Sequence of chain 1.C:
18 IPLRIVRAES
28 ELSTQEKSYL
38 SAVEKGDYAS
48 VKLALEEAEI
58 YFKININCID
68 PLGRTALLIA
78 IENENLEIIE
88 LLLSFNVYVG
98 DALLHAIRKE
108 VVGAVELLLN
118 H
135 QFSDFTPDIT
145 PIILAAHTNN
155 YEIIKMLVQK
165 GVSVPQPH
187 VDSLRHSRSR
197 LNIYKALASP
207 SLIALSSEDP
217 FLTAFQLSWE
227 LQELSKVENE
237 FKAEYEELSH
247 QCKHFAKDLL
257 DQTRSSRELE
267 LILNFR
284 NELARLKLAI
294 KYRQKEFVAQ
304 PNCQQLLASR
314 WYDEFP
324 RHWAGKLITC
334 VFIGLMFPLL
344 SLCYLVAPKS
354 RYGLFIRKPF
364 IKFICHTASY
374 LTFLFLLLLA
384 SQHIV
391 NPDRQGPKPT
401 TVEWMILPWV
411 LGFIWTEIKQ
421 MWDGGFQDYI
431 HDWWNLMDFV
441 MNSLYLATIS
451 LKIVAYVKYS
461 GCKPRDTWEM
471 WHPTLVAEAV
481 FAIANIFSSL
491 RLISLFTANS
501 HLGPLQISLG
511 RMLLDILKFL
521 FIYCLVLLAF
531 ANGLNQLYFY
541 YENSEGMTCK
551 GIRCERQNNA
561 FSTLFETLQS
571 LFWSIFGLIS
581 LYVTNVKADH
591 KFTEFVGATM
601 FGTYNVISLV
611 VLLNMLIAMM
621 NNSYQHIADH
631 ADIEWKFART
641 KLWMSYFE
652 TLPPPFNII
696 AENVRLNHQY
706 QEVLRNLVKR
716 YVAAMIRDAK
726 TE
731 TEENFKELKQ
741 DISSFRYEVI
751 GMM

Sequence of chain 1.D:
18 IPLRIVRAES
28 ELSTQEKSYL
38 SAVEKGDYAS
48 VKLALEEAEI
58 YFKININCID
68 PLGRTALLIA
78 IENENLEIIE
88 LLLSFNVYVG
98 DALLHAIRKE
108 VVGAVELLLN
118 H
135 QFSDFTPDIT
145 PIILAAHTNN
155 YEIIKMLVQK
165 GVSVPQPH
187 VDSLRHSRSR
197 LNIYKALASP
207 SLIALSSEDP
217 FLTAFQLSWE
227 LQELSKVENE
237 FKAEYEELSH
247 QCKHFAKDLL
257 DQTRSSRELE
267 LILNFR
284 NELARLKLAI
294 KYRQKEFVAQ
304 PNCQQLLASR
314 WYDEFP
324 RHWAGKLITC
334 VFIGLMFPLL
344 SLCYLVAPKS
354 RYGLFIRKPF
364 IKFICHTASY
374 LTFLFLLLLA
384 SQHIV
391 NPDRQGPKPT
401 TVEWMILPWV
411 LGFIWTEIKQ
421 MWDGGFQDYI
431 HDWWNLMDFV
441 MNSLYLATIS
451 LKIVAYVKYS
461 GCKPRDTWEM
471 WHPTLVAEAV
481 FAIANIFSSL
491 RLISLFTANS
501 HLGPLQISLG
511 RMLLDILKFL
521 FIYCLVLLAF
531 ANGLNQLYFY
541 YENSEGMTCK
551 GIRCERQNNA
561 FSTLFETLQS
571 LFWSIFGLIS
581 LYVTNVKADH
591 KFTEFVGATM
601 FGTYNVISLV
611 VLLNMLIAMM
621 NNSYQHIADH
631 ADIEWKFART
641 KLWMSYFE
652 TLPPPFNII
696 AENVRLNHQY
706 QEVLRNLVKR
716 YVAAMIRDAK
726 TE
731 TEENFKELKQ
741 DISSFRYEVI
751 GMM

A protein and the small-molecule ligand that binds it are described below.
Small molecule (SMILES): CCCCCC(=O)OC[C@H](COP(=O)(O)O)OC(=O)CCCCC

Binding-site contacts:
Ligand atom O31 contacts residue PHE572 of chain 1.D at 4.1 Å.
Ligand atom O12 contacts residue ALA598 of chain 1.C at 3.7 Å.
Ligand atom O14 contacts residue GLN569 of chain 1.D at 4.1 Å.
Ligand atom C6 contacts residue LEU527 of chain 1.D at 4.1 Å (hydrophobic).
Ligand atom C1 contacts residue THR599 of chain 1.C at 3.7 Å.
Ligand atom O14 contacts residue THR599 of chain 1.C at 3.1 Å (h-bond).
Ligand atom P contacts residue PHE595 of chain 1.C at 4.2 Å.
Ligand atom O31 contacts residue THR603 of chain 1.C at 4.3 Å.
Ligand atom O21 contacts residue PHE572 of chain 1.D at 4.0 Å.
Ligand atom P contacts residue ALA598 of chain 1.C at 4.2 Å.
Ligand atom C23 contacts residue LEU568 of chain 1.D at 4.1 Å (hydrophobic).
Ligand atom C34 contacts residue THR603 of chain 1.C at 4.2 Å.
Ligand atom O22 contacts residue PHE595 of chain 1.C at 3.6 Å.
Ligand atom C5 contacts residue LEU527 of chain 1.D at 3.9 Å (hydrophobic).
Ligand atom O22 contacts residue THR599 of chain 1.C at 4.3 Å.
Ligand atom C1 contacts residue ALA598 of chain 1.C at 3.9 Å (hydrophobic).
Ligand atom O11 contacts residue TRP573 of chain 1.D at 3.6 Å (h-bond).
Ligand atom O31 contacts residue THR599 of chain 1.C at 4.2 Å.
Ligand atom O12 contacts residue GLN569 of chain 1.D at 2.7 Å (h-bond).
Ligand atom C34 contacts residue VAL606 of chain 1.C at 4.0 Å (hydrophobic).
Ligand atom O13 contacts residue GLN569 of chain 1.D at 3.0 Å (h-bond).
Ligand atom O14 contacts residue ALA598 of chain 1.C at 3.2 Å.
Ligand atom C3 contacts residue PHE572 of chain 1.D at 3.6 Å (hydrophobic).
Ligand atom C36 contacts residue ILE607 of chain 1.C at 3.8 Å (hydrophobic).
Ligand atom C31 contacts residue PHE572 of chain 1.D at 4.3 Å (hydrophobic).
Ligand atom O13 contacts residue PHE595 of chain 1.C at 3.3 Å.
Ligand atom C35 contacts residue VAL606 of chain 1.C at 4.3 Å (hydrophobic).
Ligand atom O11 contacts residue ALA598 of chain 1.C at 4.3 Å.
Ligand atom O11 contacts residue PHE572 of chain 1.D at 3.6 Å.
Ligand atom C36 contacts residue VAL606 of chain 1.C at 4.0 Å (hydrophobic).
Ligand atom O14 contacts residue PHE595 of chain 1.C at 3.7 Å.
Ligand atom C35 contacts residue LEU520 of chain 1.D at 4.0 Å (hydrophobic).
Ligand atom O12 contacts residue TRP573 of chain 1.D at 2.6 Å (h-bond).
Ligand atom C5 contacts residue PHE572 of chain 1.D at 3.9 Å (hydrophobic).
Ligand atom C32 contacts residue THR603 of chain 1.C at 3.6 Å.
Ligand atom C1 contacts residue PHE572 of chain 1.D at 3.8 Å (hydrophobic).
Ligand atom C2 contacts residue PHE572 of chain 1.D at 4.2 Å (hydrophobic).
Ligand atom P contacts residue GLN569 of chain 1.D at 3.4 Å.
Ligand atom O32 contacts residue PHE572 of chain 1.D at 4.1 Å.
Ligand atom P contacts residue TRP573 of chain 1.D at 3.6 Å.